This protein binds this small molecule.
Small molecule (SMILES): CC(=O)N[C@H]1[C@H]([C@H](O)[C@H](O)CO)O[C@](C(=O)O)(n2cc(CCC(=O)NCC[C@@H]3O[C@H](CO)[C@H](O)[C@H](O)[C@H]3O)nn2)C[C@@H]1O

Sequence of chain 1.A:
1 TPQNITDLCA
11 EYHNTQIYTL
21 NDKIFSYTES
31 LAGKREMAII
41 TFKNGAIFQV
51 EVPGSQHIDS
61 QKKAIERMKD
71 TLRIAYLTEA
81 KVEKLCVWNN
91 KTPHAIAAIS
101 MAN

Sequence of chain 1.E:
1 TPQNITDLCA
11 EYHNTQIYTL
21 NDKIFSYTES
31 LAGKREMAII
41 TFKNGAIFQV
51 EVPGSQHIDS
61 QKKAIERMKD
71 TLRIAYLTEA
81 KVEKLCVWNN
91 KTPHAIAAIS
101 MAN

Binding-site contacts:
Ligand atom CAU contacts residue GLY33 of chain 1.A at 3.7 Å.
Ligand atom OBC contacts residue TYR12 of chain 1.E at 3.5 Å.
Ligand atom CBA contacts residue HIS13 of chain 1.E at 3.3 Å.
Ligand atom O3 contacts residue LYS91 of chain 1.E at 2.8 Å (salt-bridge).
Ligand atom C5 contacts residue TRP88 of chain 1.E at 3.5 Å (hydrophobic).
Ligand atom C6 contacts residue HIS57 of chain 1.E at 3.6 Å.
Ligand atom CAK contacts residue TYR12 of chain 1.E at 3.5 Å (hydrophobic).
Ligand atom C4 contacts residue GLU51 of chain 1.E at 3.4 Å.
Ligand atom OBB contacts residue TYR12 of chain 1.E at 3.8 Å.
Ligand atom O2 contacts residue HIS13 of chain 1.E at 3.9 Å.
Ligand atom CAP contacts residue GLU11 of chain 1.E at 3.3 Å.
Ligand atom CAT contacts residue TYR12 of chain 1.E at 3.8 Å (hydrophobic).
Ligand atom C3 contacts residue TRP88 of chain 1.E at 3.7 Å (hydrophobic).
Ligand atom O4 contacts residue LYS91 of chain 1.E at 2.9 Å (salt-bridge).
Ligand atom CAU contacts residue TYR12 of chain 1.E at 3.8 Å (hydrophobic).
Ligand atom OAY contacts residue TYR12 of chain 1.E at 3.6 Å.
Ligand atom OBB contacts residue HIS13 of chain 1.E at 3.5 Å.
Ligand atom O6 contacts residue TRP88 of chain 1.E at 3.6 Å.
Ligand atom C4 contacts residue LYS91 of chain 1.E at 3.8 Å.
Ligand atom OAD contacts residue HIS13 of chain 1.E at 2.9 Å (h-bond).
Ligand atom O6 contacts residue GLN61 of chain 1.E at 3.0 Å (h-bond).
Ligand atom OBD contacts residue GLU11 of chain 1.E at 3.6 Å (salt-bridge).
Ligand atom C4 contacts residue TRP88 of chain 1.E at 3.6 Å (hydrophobic).
Ligand atom OAX contacts residue ILE58 of chain 1.E at 3.6 Å.
Ligand atom OAZ contacts residue LYS34 of chain 1.A at 3.7 Å.
Ligand atom O2 contacts residue ASN90 of chain 1.E at 2.9 Å (h-bond).
Ligand atom O4 contacts residue GLN56 of chain 1.E at 3.4 Å.
Ligand atom CAW contacts residue GLY33 of chain 1.A at 3.5 Å.
Ligand atom NAJ contacts residue HIS13 of chain 1.E at 3.5 Å.
Ligand atom OBC contacts residue HIS13 of chain 1.E at 2.8 Å (h-bond).
Ligand atom O4 contacts residue GLU51 of chain 1.E at 2.6 Å (salt-bridge).
Ligand atom NAI contacts residue HIS13 of chain 1.E at 3.8 Å.
Ligand atom C3 contacts residue LYS91 of chain 1.E at 3.7 Å.
Ligand atom C6 contacts residue TRP88 of chain 1.E at 3.5 Å (hydrophobic).
Ligand atom C3 contacts residue ASN90 of chain 1.E at 3.6 Å.
Ligand atom NAN contacts residue TYR12 of chain 1.E at 3.8 Å.
Ligand atom OAM contacts residue LYS34 of chain 1.A at 3.7 Å.
Ligand atom O3 contacts residue ASN90 of chain 1.E at 2.7 Å (h-bond).
Ligand atom O6 contacts residue HIS57 of chain 1.E at 3.8 Å.
Ligand atom NAN contacts residue GLU11 of chain 1.E at 3.2 Å (salt-bridge).